This small molecule binds to this protein.
Small molecule (SMILES): CC(C)C[C@H](NC(=O)[C@H](Cc1c[nH]c2ccccc12)NC(=O)c1cc(Cl)ccc1Cl)B(O)O

Sequence of chain 1.L:
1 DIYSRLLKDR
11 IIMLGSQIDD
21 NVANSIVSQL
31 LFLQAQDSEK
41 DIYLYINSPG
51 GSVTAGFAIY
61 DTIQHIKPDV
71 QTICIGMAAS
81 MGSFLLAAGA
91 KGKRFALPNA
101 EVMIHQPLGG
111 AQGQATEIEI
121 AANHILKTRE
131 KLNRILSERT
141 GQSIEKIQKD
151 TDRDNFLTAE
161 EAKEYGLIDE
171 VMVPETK

Binding-site contacts:
Ligand atom N3 contacts residue VAL53 of chain 1.L at 3.8 Å.
Ligand atom O12 contacts residue SER80 of chain 1.L at 2.2 Å (h-bond).
Ligand atom O13 contacts residue GLY51 of chain 1.L at 2.9 Å (h-bond).
Ligand atom C11 contacts residue MET81 of chain 1.L at 3.5 Å (hydrophobic).
Ligand atom C8 contacts residue SER80 of chain 1.L at 3.4 Å.
Ligand atom O13 contacts residue SER80 of chain 1.L at 2.1 Å (h-bond).
Ligand atom C26 contacts residue LEU108 of chain 1.L at 3.7 Å (hydrophobic).
Ligand atom C10 contacts residue HIS105 of chain 1.L at 3.1 Å.
Ligand atom C24 contacts residue GLY109 of chain 1.L at 3.9 Å.
Ligand atom C1 contacts residue VAL53 of chain 1.L at 3.9 Å (hydrophobic).
Ligand atom O4 contacts residue PRO107 of chain 1.L at 3.2 Å.
Ligand atom C10 contacts residue GLN106 of chain 1.L at 3.7 Å.
Ligand atom N3 contacts residue GLY51 of chain 1.L at 2.9 Å (h-bond).
Ligand atom O13 contacts residue GLY50 of chain 1.L at 3.4 Å.
Ligand atom O13 contacts residue MET81 of chain 1.L at 3.1 Å (h-bond).
Ligand atom B7 contacts residue MET81 of chain 1.L at 4.0 Å.
Ligand atom C8 contacts residue VAL53 of chain 1.L at 3.9 Å (hydrophobic).
Ligand atom C2 contacts residue VAL53 of chain 1.L at 3.8 Å (hydrophobic).
Ligand atom C22 contacts residue LEU108 of chain 1.L at 3.6 Å (hydrophobic).
Ligand atom C6 contacts residue SER80 of chain 1.L at 3.0 Å.
Ligand atom C18 contacts residue VAL53 of chain 1.L at 3.8 Å (hydrophobic).
Ligand atom CL2 contacts residue GLY51 of chain 1.L at 3.7 Å.
Ligand atom CL2 contacts residue SER52 of chain 1.L at 3.4 Å.
Ligand atom C2 contacts residue LEU108 of chain 1.L at 3.6 Å (hydrophobic).
Ligand atom B7 contacts residue GLY51 of chain 1.L at 3.5 Å.
Ligand atom C18 contacts residue LEU108 of chain 1.L at 3.8 Å (hydrophobic).
Ligand atom B7 contacts residue HIS105 of chain 1.L at 3.8 Å.
Ligand atom C17 contacts residue VAL53 of chain 1.L at 3.4 Å (hydrophobic).
Ligand atom C9 contacts residue MET81 of chain 1.L at 3.9 Å (hydrophobic).
Ligand atom C25 contacts residue GLY109 of chain 1.L at 3.7 Å.
Ligand atom O12 contacts residue HIS105 of chain 1.L at 3.1 Å (h-bond).
Ligand atom C9 contacts residue SER80 of chain 1.L at 3.3 Å.
Ligand atom B7 contacts residue SER80 of chain 1.L at 1.9 Å.
Ligand atom C19 contacts residue VAL53 of chain 1.L at 3.4 Å (hydrophobic).
Ligand atom N20 contacts residue ILE125 of chain 1.L at 3.9 Å.
Ligand atom C10 contacts residue PRO107 of chain 1.L at 3.4 Å (hydrophobic).
Ligand atom N5 contacts residue LEU108 of chain 1.L at 3.2 Å (h-bond).
Ligand atom C1 contacts residue LEU108 of chain 1.L at 3.0 Å (hydrophobic).
Ligand atom O4 contacts residue LEU108 of chain 1.L at 2.7 Å (h-bond).
Ligand atom C6 contacts residue GLY51 of chain 1.L at 3.6 Å.